Binding-site contacts:
Ligand atom C8 contacts residue VAL541 of chain 1.C at 3.6 Å (hydrophobic).
Ligand atom C7 contacts residue SER542 of chain 1.C at 3.8 Å.
Ligand atom O6 contacts residue PHE179 of chain 1.A at 3.7 Å.
Ligand atom O3 contacts residue SER542 of chain 1.C at 4.0 Å.
Ligand atom O5 contacts residue ASN180 of chain 1.A at 2.4 Å (h-bond).
Ligand atom C6 contacts residue PHE179 of chain 1.A at 3.7 Å (hydrophobic).
Ligand atom C4 contacts residue ASN180 of chain 1.A at 4.3 Å.
Ligand atom C1 contacts residue ASN180 of chain 1.A at 1.6 Å.
Ligand atom C7 contacts residue ASN180 of chain 1.A at 3.5 Å.
Ligand atom C5 contacts residue ASN180 of chain 1.A at 3.7 Å.
Ligand atom O7 contacts residue ASN180 of chain 1.A at 3.6 Å.
Ligand atom C2 contacts residue SER542 of chain 1.C at 3.7 Å.
Ligand atom C3 contacts residue SER542 of chain 1.C at 3.5 Å.
Ligand atom C2 contacts residue ASN180 of chain 1.A at 2.5 Å.
Ligand atom N2 contacts residue SER542 of chain 1.C at 2.9 Å (h-bond).
Ligand atom C1 contacts residue SER542 of chain 1.C at 3.9 Å.
Ligand atom C3 contacts residue ASN180 of chain 1.A at 3.8 Å.
Ligand atom C8 contacts residue VAL544 of chain 1.C at 4.2 Å (hydrophobic).
Ligand atom C8 contacts residue SER542 of chain 1.C at 3.7 Å.
Ligand atom O5 contacts residue PHE179 of chain 1.A at 3.9 Å.
Ligand atom N2 contacts residue ASN180 of chain 1.A at 3.0 Å (h-bond).

This protein binds this small molecule.
Small molecule (SMILES): CC(=O)N[C@H]1[C@H](O[C@H]2[C@H](O)[C@@H](NC(C)=O)CO[C@@H]2CO)O[C@H](CO)[C@@H](O[C@@H]2O[C@H](CO)[C@@H](O)[C@H](O[C@H]3O[C@H](CO)[C@@H](O)[C@H](O)[C@@H]3O)[C@@H]2O)[C@@H]1O

Sequence of chain 1.C:
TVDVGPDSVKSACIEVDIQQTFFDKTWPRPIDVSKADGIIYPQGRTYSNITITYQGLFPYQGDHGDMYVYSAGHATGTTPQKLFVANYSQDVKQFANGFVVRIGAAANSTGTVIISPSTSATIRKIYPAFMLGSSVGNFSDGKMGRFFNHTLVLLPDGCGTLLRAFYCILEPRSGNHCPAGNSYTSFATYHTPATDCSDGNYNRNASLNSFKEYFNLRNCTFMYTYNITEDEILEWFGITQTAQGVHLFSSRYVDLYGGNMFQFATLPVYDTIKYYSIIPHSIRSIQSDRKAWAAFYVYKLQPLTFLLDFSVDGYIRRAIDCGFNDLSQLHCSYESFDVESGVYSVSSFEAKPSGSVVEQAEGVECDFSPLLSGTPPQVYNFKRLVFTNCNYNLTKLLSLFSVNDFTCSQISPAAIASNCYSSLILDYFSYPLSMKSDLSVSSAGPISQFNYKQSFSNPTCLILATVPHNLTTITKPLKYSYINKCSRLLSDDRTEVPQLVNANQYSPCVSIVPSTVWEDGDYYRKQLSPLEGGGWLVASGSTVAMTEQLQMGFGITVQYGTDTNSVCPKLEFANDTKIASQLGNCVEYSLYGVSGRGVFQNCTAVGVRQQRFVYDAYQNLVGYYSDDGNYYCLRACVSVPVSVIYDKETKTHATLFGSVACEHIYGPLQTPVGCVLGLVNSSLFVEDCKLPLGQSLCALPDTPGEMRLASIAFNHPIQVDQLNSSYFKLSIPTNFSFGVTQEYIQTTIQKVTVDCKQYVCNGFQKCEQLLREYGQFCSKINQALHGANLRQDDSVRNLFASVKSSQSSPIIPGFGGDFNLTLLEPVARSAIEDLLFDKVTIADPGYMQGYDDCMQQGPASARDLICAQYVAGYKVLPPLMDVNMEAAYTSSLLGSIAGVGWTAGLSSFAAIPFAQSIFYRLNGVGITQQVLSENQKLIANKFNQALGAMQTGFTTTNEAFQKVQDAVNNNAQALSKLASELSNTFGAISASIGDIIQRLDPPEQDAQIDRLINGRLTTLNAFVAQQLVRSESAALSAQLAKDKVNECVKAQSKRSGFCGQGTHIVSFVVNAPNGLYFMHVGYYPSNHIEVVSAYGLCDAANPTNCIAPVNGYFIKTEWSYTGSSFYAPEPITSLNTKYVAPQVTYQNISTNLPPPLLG

Sequence of chain 1.A:
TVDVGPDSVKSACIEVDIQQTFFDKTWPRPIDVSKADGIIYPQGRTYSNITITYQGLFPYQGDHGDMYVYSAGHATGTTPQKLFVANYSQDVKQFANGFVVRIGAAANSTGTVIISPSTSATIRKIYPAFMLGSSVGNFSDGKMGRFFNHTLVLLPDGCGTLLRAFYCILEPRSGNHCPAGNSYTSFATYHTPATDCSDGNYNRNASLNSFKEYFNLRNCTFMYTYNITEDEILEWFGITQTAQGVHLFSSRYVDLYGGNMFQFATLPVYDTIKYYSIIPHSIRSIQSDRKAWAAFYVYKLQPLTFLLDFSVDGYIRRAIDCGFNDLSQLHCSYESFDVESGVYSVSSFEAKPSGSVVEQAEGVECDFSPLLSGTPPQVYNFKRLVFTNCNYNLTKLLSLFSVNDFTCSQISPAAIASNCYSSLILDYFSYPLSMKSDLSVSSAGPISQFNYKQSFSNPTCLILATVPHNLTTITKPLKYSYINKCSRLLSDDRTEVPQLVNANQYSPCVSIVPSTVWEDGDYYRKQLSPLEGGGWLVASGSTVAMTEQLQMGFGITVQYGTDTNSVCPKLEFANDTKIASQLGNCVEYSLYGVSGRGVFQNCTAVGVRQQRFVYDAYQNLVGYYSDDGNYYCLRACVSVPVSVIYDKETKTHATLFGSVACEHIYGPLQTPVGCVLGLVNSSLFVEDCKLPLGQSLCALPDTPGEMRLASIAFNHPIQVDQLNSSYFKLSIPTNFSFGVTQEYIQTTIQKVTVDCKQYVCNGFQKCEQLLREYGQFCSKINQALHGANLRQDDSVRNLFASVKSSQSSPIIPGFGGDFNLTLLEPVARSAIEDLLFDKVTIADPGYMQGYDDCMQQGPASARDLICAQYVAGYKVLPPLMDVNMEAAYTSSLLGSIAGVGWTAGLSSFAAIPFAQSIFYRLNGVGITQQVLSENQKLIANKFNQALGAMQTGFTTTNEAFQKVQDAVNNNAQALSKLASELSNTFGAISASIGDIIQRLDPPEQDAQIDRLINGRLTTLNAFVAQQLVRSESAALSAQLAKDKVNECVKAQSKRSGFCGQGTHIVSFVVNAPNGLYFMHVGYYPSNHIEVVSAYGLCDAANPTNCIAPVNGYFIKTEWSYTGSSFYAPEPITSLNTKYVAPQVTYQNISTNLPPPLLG